Sequence of chain 1.E:
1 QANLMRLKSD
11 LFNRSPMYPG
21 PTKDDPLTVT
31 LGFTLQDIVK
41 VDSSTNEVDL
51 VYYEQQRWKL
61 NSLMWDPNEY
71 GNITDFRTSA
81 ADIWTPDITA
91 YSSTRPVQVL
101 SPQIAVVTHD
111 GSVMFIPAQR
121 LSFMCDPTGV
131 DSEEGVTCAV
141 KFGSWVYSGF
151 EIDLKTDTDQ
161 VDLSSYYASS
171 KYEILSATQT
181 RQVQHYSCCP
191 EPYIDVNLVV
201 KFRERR

The small molecule below binds the protein below.
Small molecule (SMILES): c1cnc2cc3c(cc2n1)[C@@H]1CNC[C@H]3C1

Sequence of chain 1.A:
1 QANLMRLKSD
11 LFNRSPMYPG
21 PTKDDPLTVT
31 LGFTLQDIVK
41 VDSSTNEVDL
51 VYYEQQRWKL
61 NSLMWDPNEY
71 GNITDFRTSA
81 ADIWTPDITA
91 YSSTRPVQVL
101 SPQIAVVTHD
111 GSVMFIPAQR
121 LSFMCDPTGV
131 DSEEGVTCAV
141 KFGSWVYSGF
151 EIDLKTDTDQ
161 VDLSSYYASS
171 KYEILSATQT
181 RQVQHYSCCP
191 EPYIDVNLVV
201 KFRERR

Binding-site contacts:
Ligand atom C03 contacts residue TRP145 of chain 1.E at 3.3 Å (hydrophobic).
Ligand atom N10 contacts residue VAL106 of chain 1.A at 4.1 Å.
Ligand atom N10 contacts residue MET114 of chain 1.A at 4.0 Å.
Ligand atom C09 contacts residue TYR193 of chain 1.E at 3.6 Å (hydrophobic).
Ligand atom C08 contacts residue CYS189 of chain 1.E at 4.0 Å (hydrophobic).
Ligand atom C09 contacts residue ILE116 of chain 1.A at 4.1 Å (hydrophobic).
Ligand atom C11 contacts residue VAL146 of chain 1.E at 3.6 Å (hydrophobic).
Ligand atom N10 contacts residue VAL146 of chain 1.E at 3.4 Å (h-bond).
Ligand atom C04 contacts residue TRP145 of chain 1.E at 4.0 Å (hydrophobic).
Ligand atom C07 contacts residue TRP145 of chain 1.E at 3.5 Å (hydrophobic).
Ligand atom N13 contacts residue VAL146 of chain 1.E at 3.9 Å.
Ligand atom C14 contacts residue TRP145 of chain 1.E at 3.5 Å (hydrophobic).
Ligand atom C08 contacts residue CYS188 of chain 1.E at 4.0 Å (hydrophobic).
Ligand atom C09 contacts residue VAL146 of chain 1.E at 4.0 Å (hydrophobic).
Ligand atom C01 contacts residue TYR186 of chain 1.E at 3.6 Å (hydrophobic).
Ligand atom C12 contacts residue VAL106 of chain 1.A at 3.4 Å (hydrophobic).
Ligand atom C14 contacts residue ILE116 of chain 1.A at 2.7 Å (hydrophobic).
Ligand atom N02 contacts residue TYR91 of chain 1.E at 3.0 Å (h-bond).
Ligand atom C06 contacts residue CYS188 of chain 1.E at 4.0 Å (hydrophobic).
Ligand atom C11 contacts residue MET114 of chain 1.A at 3.8 Å (hydrophobic).
Ligand atom C12 contacts residue VAL146 of chain 1.E at 3.9 Å (hydrophobic).
Ligand atom N10 contacts residue TYR193 of chain 1.E at 3.2 Å (h-bond).
Ligand atom C08 contacts residue TYR193 of chain 1.E at 3.1 Å (hydrophobic).
Ligand atom C12 contacts residue ILE116 of chain 1.A at 3.0 Å (hydrophobic).
Ligand atom C05 contacts residue TYR186 of chain 1.E at 3.7 Å (hydrophobic).
Ligand atom C16 contacts residue TRP145 of chain 1.E at 3.4 Å (hydrophobic).
Ligand atom C15 contacts residue ILE116 of chain 1.A at 2.8 Å (hydrophobic).
Ligand atom C01 contacts residue TYR193 of chain 1.E at 3.8 Å (hydrophobic).
Ligand atom N02 contacts residue TRP145 of chain 1.E at 2.5 Å (h-bond).
Ligand atom C11 contacts residue VAL106 of chain 1.A at 3.0 Å (hydrophobic).
Ligand atom C08 contacts residue TRP145 of chain 1.E at 3.6 Å (hydrophobic).
Ligand atom C03 contacts residue TYR91 of chain 1.E at 3.7 Å (hydrophobic).
Ligand atom N13 contacts residue ILE116 of chain 1.A at 2.0 Å.
Ligand atom C06 contacts residue TYR186 of chain 1.E at 3.6 Å (hydrophobic).
Ligand atom C16 contacts residue ILE116 of chain 1.A at 4.1 Å (hydrophobic).
Ligand atom C15 contacts residue TRP145 of chain 1.E at 3.4 Å (hydrophobic).
Ligand atom C09 contacts residue TRP145 of chain 1.E at 3.6 Å (hydrophobic).
Ligand atom C01 contacts residue TRP145 of chain 1.E at 3.4 Å (hydrophobic).
Ligand atom C07 contacts residue CYS188 of chain 1.E at 3.9 Å (hydrophobic).
Ligand atom C01 contacts residue TYR91 of chain 1.E at 3.3 Å (hydrophobic).